Sequence of chain 1.A:
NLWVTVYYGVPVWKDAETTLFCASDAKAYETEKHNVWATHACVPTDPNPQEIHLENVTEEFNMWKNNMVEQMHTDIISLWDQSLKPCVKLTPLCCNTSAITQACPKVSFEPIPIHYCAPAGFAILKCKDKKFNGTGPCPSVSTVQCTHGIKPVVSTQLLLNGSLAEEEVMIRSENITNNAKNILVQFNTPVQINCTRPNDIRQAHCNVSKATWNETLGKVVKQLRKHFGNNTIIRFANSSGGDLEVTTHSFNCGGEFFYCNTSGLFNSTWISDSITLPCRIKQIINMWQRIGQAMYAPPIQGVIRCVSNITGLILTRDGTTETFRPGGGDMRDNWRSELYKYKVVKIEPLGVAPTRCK

The protein below binds the small molecule below.
Small molecule (SMILES): CC(=O)N[C@H]1[C@H](O[C@H]2[C@H](O)[C@@H](NC(C)=O)CO[C@@H]2CO)O[C@H](CO)[C@@H](O[C@@H]2O[C@H](CO[C@H]3O[C@H](CO)[C@@H](O)[C@H](O[C@H]4O[C@H](CO)[C@@H](O)[C@H](O)[C@@H]4O)[C@@H]3O)[C@@H](O)[C@H](O[C@H]3O[C@H](CO)[C@@H](O)[C@H](O)[C@@H]3O)[C@@H]2O)[C@@H]1O

Binding-site contacts:
Ligand atom C7 contacts residue SER413 of chain 1.A at 3.7 Å.
Ligand atom O2 contacts residue ARG410 of chain 1.A at 4.1 Å.
Ligand atom O5 contacts residue ASN230 of chain 1.A at 2.4 Å (h-bond).
Ligand atom O6 contacts residue GLY346 of chain 1.A at 3.4 Å (h-bond).
Ligand atom O5 contacts residue ARG410 of chain 1.A at 4.0 Å.
Ligand atom N2 contacts residue ASN230 of chain 1.A at 2.9 Å (h-bond).
Ligand atom O6 contacts residue GLN406 of chain 1.A at 3.9 Å.
Ligand atom C6 contacts residue SER177 of chain 1.A at 3.3 Å.
Ligand atom C8 contacts residue PHE343 of chain 1.A at 3.5 Å (hydrophobic).
Ligand atom O3 contacts residue CYS411 of chain 1.A at 3.2 Å.
Ligand atom O6 contacts residue GLY346 of chain 1.A at 4.1 Å.
Ligand atom O6 contacts residue GLU179 of chain 1.A at 3.4 Å (salt-bridge).
Ligand atom C5 contacts residue VAL412 of chain 1.A at 3.8 Å (hydrophobic).
Ligand atom C7 contacts residue ASN230 of chain 1.A at 3.2 Å.
Ligand atom O7 contacts residue ASN230 of chain 1.A at 3.0 Å (h-bond).
Ligand atom O6 contacts residue ILE405 of chain 1.A at 3.6 Å.
Ligand atom C3 contacts residue CYS411 of chain 1.A at 3.9 Å (hydrophobic).
Ligand atom C6 contacts residue GLY407 of chain 1.A at 3.8 Å.
Ligand atom C5 contacts residue ASN230 of chain 1.A at 3.6 Å.
Ligand atom C1 contacts residue SER413 of chain 1.A at 3.1 Å.
Ligand atom O5 contacts residue CYS411 of chain 1.A at 4.0 Å.
Ligand atom C3 contacts residue SER413 of chain 1.A at 4.0 Å.
Ligand atom C8 contacts residue SER413 of chain 1.A at 4.2 Å.
Ligand atom C8 contacts residue ASN344 of chain 1.A at 3.1 Å.
Ligand atom C5 contacts residue GLU179 of chain 1.A at 3.6 Å.
Ligand atom C2 contacts residue SER413 of chain 1.A at 3.5 Å.
Ligand atom C1 contacts residue ASN230 of chain 1.A at 1.4 Å.
Ligand atom C1 contacts residue VAL412 of chain 1.A at 3.9 Å (hydrophobic).
Ligand atom O6 contacts residue VAL176 of chain 1.A at 3.6 Å.
Ligand atom C6 contacts residue GLY346 of chain 1.A at 4.1 Å.
Ligand atom C5 contacts residue SER177 of chain 1.A at 3.6 Å.
Ligand atom C3 contacts residue VAL412 of chain 1.A at 3.8 Å (hydrophobic).
Ligand atom O7 contacts residue VAL222 of chain 1.A at 3.5 Å.
Ligand atom C3 contacts residue ASN230 of chain 1.A at 3.8 Å.
Ligand atom O4 contacts residue GLU179 of chain 1.A at 3.7 Å.
Ligand atom N2 contacts residue SER413 of chain 1.A at 2.9 Å (h-bond).
Ligand atom O6 contacts residue GLY407 of chain 1.A at 3.1 Å (h-bond).
Ligand atom C2 contacts residue ASN230 of chain 1.A at 2.5 Å.
Ligand atom C6 contacts residue VAL176 of chain 1.A at 3.6 Å (hydrophobic).
Ligand atom C6 contacts residue ARG410 of chain 1.A at 3.5 Å.